Sequence of chain 1.A:
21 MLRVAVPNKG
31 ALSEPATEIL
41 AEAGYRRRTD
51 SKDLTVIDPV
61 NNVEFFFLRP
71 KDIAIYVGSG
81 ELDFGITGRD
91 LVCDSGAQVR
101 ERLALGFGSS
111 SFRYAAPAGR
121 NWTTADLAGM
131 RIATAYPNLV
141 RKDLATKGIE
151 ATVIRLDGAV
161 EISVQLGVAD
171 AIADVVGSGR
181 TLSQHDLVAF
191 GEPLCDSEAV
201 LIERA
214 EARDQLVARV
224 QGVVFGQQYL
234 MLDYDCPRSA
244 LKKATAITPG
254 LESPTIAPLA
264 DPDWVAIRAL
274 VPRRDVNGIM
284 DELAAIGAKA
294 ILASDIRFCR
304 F

Binding-site contacts:
Ligand atom ND1 contacts residue ASP238 of chain 2.A at 3.3 Å (salt-bridge).
Ligand atom CB contacts residue LEU273 of chain 1.A at 4.1 Å (hydrophobic).
Ligand atom CA contacts residue ASP238 of chain 2.A at 4.0 Å.
Ligand atom NE2 contacts residue LEU295 of chain 2.A at 3.4 Å.
Ligand atom NE2 contacts residue TYR237 of chain 2.A at 3.9 Å.
Ligand atom CD2 contacts residue LEU295 of chain 2.A at 3.7 Å (hydrophobic).
Ligand atom N contacts residue ARG271 of chain 1.A at 4.1 Å.
Ligand atom CE1 contacts residue TYR237 of chain 2.A at 3.6 Å (hydrophobic).
Ligand atom CE1 contacts residue ASP238 of chain 2.A at 3.3 Å.
Ligand atom C contacts residue SER256 of chain 1.A at 3.5 Å.
Ligand atom ND1 contacts residue THR258 of chain 1.A at 3.8 Å.
Ligand atom CE1 contacts residue ALA293 of chain 2.A at 3.8 Å (hydrophobic).
Ligand atom CB contacts residue ALA272 of chain 1.A at 3.9 Å (hydrophobic).
Ligand atom CB contacts residue THR258 of chain 1.A at 3.8 Å.
Ligand atom N contacts residue SER256 of chain 1.A at 2.8 Å (h-bond).
Ligand atom N contacts residue ASP238 of chain 2.A at 3.0 Å (salt-bridge).
Ligand atom CE1 contacts residue ASP236 of chain 2.A at 3.8 Å.
Ligand atom NE2 contacts residue ASP238 of chain 2.A at 3.6 Å (salt-bridge).
Ligand atom N contacts residue THR258 of chain 1.A at 2.9 Å (h-bond).
Ligand atom N contacts residue LEU262 of chain 2.A at 3.6 Å.
Ligand atom O contacts residue ALA272 of chain 1.A at 3.9 Å.
Ligand atom CA contacts residue THR258 of chain 1.A at 3.7 Å.
Ligand atom NE2 contacts residue ALA293 of chain 2.A at 2.9 Å (h-bond).
Ligand atom C contacts residue GLY253 of chain 1.A at 3.9 Å.
Ligand atom CD2 contacts residue ALA293 of chain 2.A at 3.8 Å (hydrophobic).
Ligand atom CA contacts residue SER256 of chain 1.A at 3.4 Å.
Ligand atom O contacts residue GLY253 of chain 1.A at 3.2 Å.
Ligand atom C contacts residue GLU255 of chain 1.A at 4.0 Å.
Ligand atom CA contacts residue ALA272 of chain 1.A at 3.9 Å (hydrophobic).
Ligand atom O contacts residue LEU254 of chain 1.A at 2.9 Å (h-bond).
Ligand atom CG contacts residue ASP238 of chain 2.A at 3.6 Å.
Ligand atom C contacts residue LEU254 of chain 1.A at 3.5 Å (hydrophobic).
Ligand atom CA contacts residue ARG271 of chain 1.A at 3.5 Å.
Ligand atom C contacts residue ASP238 of chain 2.A at 3.6 Å.
Ligand atom N contacts residue PRO257 of chain 1.A at 3.9 Å.
Ligand atom CA contacts residue PRO257 of chain 1.A at 4.1 Å (hydrophobic).
Ligand atom CB contacts residue ARG271 of chain 1.A at 3.7 Å.
Ligand atom CG contacts residue MET234 of chain 1.A at 3.9 Å (hydrophobic).
Ligand atom CD2 contacts residue ASP238 of chain 2.A at 3.8 Å.
Ligand atom O contacts residue LEU273 of chain 1.A at 3.2 Å (h-bond).

Sequence of chain 2.A:
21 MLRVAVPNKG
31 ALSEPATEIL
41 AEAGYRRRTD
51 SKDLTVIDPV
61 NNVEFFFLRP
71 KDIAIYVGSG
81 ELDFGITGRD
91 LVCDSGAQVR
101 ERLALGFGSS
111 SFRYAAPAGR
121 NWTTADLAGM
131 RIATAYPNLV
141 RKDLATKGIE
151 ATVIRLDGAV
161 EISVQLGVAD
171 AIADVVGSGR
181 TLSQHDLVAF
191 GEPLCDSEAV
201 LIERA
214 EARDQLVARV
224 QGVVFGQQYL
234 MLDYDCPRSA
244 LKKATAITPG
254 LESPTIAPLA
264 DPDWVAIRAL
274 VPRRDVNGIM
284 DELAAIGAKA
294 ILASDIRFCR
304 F

The protein below binds the small molecule below.
Small molecule (SMILES): N[C@@H](Cc1c[nH]c[nH+]1)C(=O)O